Sequence of chain 1.A:
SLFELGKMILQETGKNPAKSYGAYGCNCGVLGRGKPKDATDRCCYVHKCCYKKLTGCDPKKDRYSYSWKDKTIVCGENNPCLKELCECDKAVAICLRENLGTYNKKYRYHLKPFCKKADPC

Sequence of chain 1.B:
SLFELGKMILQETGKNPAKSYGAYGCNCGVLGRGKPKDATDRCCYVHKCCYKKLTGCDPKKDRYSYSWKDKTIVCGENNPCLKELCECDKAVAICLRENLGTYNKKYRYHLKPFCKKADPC

Binding-site contacts:
Ligand atom CD2 contacts residue GLY29 of chain 1.A at 3.8 Å.
Ligand atom O contacts residue CYS44 of chain 1.A at 3.3 Å (h-bond).
Ligand atom BR contacts residue VAL30 of chain 1.B at 4.0 Å.
Ligand atom CE2 contacts residue LEU2 of chain 1.A at 4.3 Å (hydrophobic).
Ligand atom CH contacts residue HIS47 of chain 1.A at 1.6 Å.
Ligand atom CD1 contacts residue CYS28 of chain 1.A at 4.3 Å (hydrophobic).
Ligand atom CD2 contacts residue LYS48 of chain 1.A at 4.4 Å.
Ligand atom O contacts residue VAL92 of chain 1.A at 3.7 Å.
Ligand atom CH contacts residue CYS44 of chain 1.A at 3.5 Å (hydrophobic).
Ligand atom BR contacts residue VAL30 of chain 1.A at 4.4 Å.
Ligand atom CE1 contacts residue CYS28 of chain 1.A at 4.3 Å (hydrophobic).
Ligand atom BR contacts residue GLY29 of chain 1.A at 3.8 Å.
Ligand atom CE1 contacts residue GLY22 of chain 1.A at 4.5 Å.
Ligand atom CD1 contacts residue GLY29 of chain 1.A at 3.6 Å.
Ligand atom CH contacts residue LYS48 of chain 1.A at 4.0 Å.
Ligand atom CG contacts residue GLY29 of chain 1.A at 3.9 Å.
Ligand atom O contacts residue HIS47 of chain 1.A at 3.0 Å (h-bond).
Ligand atom CG contacts residue HIS47 of chain 1.A at 3.7 Å.
Ligand atom CE1 contacts residue GLY29 of chain 1.A at 3.5 Å.
Ligand atom CE1 contacts residue TYR21 of chain 1.A at 4.0 Å (hydrophobic).
Ligand atom CR contacts residue CYS44 of chain 1.A at 3.9 Å (hydrophobic).
Ligand atom CE2 contacts residue GLY29 of chain 1.A at 3.3 Å.
Ligand atom CZ contacts residue GLY29 of chain 1.A at 3.4 Å.
Ligand atom CG contacts residue LEU5 of chain 1.A at 4.4 Å (hydrophobic).
Ligand atom CD2 contacts residue HIS47 of chain 1.A at 4.1 Å.
Ligand atom CD1 contacts residue TYR21 of chain 1.A at 4.4 Å (hydrophobic).
Ligand atom BR contacts residue GLY22 of chain 1.A at 4.0 Å.
Ligand atom CR contacts residue HIS47 of chain 1.A at 2.6 Å.

The protein below binds the small molecule below.
Small molecule (SMILES): O=C(CBr)c1ccc(Br)cc1